Binding-site contacts:
Ligand atom OAR contacts residue PRO172 of chain 1.A at 3.8 Å.
Ligand atom OAX contacts residue VAL51 of chain 1.A at 3.9 Å.
Ligand atom CAV contacts residue LEU223 of chain 1.A at 4.2 Å (hydrophobic).
Ligand atom CAQ contacts residue PHE124 of chain 1.A at 3.6 Å (hydrophobic).
Ligand atom OAX contacts residue LYS54 of chain 1.A at 2.9 Å (salt-bridge).
Ligand atom OAT contacts residue PHE124 of chain 1.A at 4.2 Å.
Ligand atom CAO contacts residue VAL51 of chain 1.A at 3.9 Å (hydrophobic).
Ligand atom CAJ contacts residue VAL6 of chain 1.B at 4.3 Å (hydrophobic).
Ligand atom CAP contacts residue LYS127 of chain 1.A at 3.8 Å.
Ligand atom CAP contacts residue SER50 of chain 1.A at 3.8 Å.
Ligand atom CAJ contacts residue GLY176 of chain 1.A at 4.2 Å.
Ligand atom CAM contacts residue LYS54 of chain 1.A at 3.8 Å.
Ligand atom CAY contacts residue MET128 of chain 1.A at 3.5 Å (hydrophobic).
Ligand atom CAA contacts residue PRO172 of chain 1.A at 4.2 Å (hydrophobic).
Ligand atom OAT contacts residue SER50 of chain 1.A at 4.0 Å.
Ligand atom CAJ contacts residue PRO172 of chain 1.A at 4.3 Å (hydrophobic).
Ligand atom CAK contacts residue LYS127 of chain 1.A at 3.8 Å.
Ligand atom CAI contacts residue VAL6 of chain 1.B at 4.0 Å (hydrophobic).
Ligand atom CAM contacts residue VAL6 of chain 1.B at 4.0 Å (hydrophobic).
Ligand atom CAI contacts residue GLY176 of chain 1.A at 4.1 Å.
Ligand atom CAL contacts residue VAL51 of chain 1.A at 4.2 Å (hydrophobic).
Ligand atom CAC contacts residue VAL6 of chain 1.B at 4.3 Å (hydrophobic).
Ligand atom OAX contacts residue VAL6 of chain 1.B at 4.2 Å.
Ligand atom CAQ contacts residue ASN47 of chain 1.A at 3.7 Å.
Ligand atom CAH contacts residue PRO172 of chain 1.A at 4.2 Å (hydrophobic).
Ligand atom CAI contacts residue PRO172 of chain 1.A at 3.5 Å (hydrophobic).
Ligand atom CAK contacts residue VAL6 of chain 1.B at 3.9 Å (hydrophobic).
Ligand atom OAT contacts residue LYS127 of chain 1.A at 2.7 Å (salt-bridge).
Ligand atom CAJ contacts residue ILE173 of chain 1.A at 4.3 Å (hydrophobic).
Ligand atom CAY contacts residue PHE124 of chain 1.A at 3.6 Å (hydrophobic).
Ligand atom CAJ contacts residue LYS127 of chain 1.A at 3.7 Å.
Ligand atom CAW contacts residue LEU223 of chain 1.A at 4.0 Å (hydrophobic).
Ligand atom CAY contacts residue LYS127 of chain 1.A at 3.6 Å.
Ligand atom CAW contacts residue ILE224 of chain 1.A at 3.4 Å (hydrophobic).
Ligand atom CAY contacts residue SER50 of chain 1.A at 3.8 Å.
Ligand atom CAQ contacts residue ILE173 of chain 1.A at 3.7 Å (hydrophobic).
Ligand atom CAL contacts residue LYS54 of chain 1.A at 4.0 Å.
Ligand atom CAO contacts residue ASN47 of chain 1.A at 3.6 Å.
Ligand atom CAP contacts residue PHE124 of chain 1.A at 3.5 Å (hydrophobic).
Ligand atom CAG contacts residue ASN47 of chain 1.A at 4.3 Å.

Sequence of chain 1.B:
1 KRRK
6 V

The small molecule below binds the protein below.
Small molecule (SMILES): COCC1CCC2/C1=C\C1(C)C(=C(C(C)C)CC1O)C(O)C(O)C2C

Sequence of chain 1.A:
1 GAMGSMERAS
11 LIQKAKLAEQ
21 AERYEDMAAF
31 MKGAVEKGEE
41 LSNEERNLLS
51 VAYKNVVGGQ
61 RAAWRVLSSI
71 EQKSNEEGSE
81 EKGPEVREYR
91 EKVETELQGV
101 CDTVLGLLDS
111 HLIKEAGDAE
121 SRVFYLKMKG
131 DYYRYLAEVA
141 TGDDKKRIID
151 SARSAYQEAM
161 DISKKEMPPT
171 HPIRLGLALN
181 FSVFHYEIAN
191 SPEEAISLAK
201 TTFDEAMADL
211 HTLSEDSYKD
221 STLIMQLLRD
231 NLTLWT